Sequence of chain 1.I:
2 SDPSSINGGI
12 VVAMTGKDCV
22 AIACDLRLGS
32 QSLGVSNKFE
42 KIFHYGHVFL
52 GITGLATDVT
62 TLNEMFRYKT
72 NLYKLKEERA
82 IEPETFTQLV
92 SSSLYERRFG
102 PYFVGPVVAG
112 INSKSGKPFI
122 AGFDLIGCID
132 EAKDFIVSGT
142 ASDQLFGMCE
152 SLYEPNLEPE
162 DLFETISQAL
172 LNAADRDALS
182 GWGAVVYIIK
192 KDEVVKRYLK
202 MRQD

Sequence of chain 1.H:
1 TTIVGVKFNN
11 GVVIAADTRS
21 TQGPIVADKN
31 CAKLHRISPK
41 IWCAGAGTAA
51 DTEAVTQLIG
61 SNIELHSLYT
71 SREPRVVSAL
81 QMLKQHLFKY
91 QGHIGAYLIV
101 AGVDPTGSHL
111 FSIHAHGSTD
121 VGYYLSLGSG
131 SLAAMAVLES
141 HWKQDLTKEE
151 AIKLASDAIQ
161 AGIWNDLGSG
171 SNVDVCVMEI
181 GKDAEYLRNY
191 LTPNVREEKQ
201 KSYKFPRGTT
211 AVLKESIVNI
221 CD

Sequence of chain 1.Z:
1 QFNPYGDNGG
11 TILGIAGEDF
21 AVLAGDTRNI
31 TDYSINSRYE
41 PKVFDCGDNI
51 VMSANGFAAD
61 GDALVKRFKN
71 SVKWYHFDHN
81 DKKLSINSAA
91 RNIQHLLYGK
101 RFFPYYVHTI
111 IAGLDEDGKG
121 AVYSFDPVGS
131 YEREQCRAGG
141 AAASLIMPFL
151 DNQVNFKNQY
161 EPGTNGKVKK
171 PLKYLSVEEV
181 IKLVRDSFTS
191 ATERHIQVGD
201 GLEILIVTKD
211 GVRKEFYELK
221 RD

The protein below binds the small molecule below.
Small molecule (SMILES): CC(=O)N[C@@H](CC(C)C)C(=O)N[C@@H](CC(C)C)C(=O)N[C@@H](CC(C)C)[C@@H](O)[C@H](C)CO

Binding-site contacts:
Ligand atom CD2 contacts residue GLN22 of chain 1.H at 3.4 Å.
Ligand atom N contacts residue THR1 of chain 1.H at 3.6 Å.
Ligand atom O contacts residue THR1 of chain 1.H at 2.2 Å (h-bond).
Ligand atom O contacts residue ALA49 of chain 1.H at 3.0 Å (h-bond).
Ligand atom C contacts residue ASP125 of chain 1.I at 3.8 Å.
Ligand atom CD1 contacts residue ALA49 of chain 1.H at 3.5 Å (hydrophobic).
Ligand atom CD2 contacts residue GLY47 of chain 1.H at 3.7 Å.
Ligand atom C3 contacts residue ARG19 of chain 1.H at 3.4 Å.
Ligand atom C2 contacts residue THR1 of chain 1.H at 1.5 Å.
Ligand atom C3 contacts residue GLY168 of chain 1.H at 3.0 Å.
Ligand atom CG contacts residue ASP125 of chain 1.I at 3.5 Å.
Ligand atom C contacts residue THR21 of chain 1.H at 3.7 Å.
Ligand atom N contacts residue THR21 of chain 1.H at 3.0 Å (h-bond).
Ligand atom C1 contacts residue MES1 of chain 1.KA at 3.3 Å.
Ligand atom C3 contacts residue LYS33 of chain 1.H at 3.8 Å.
Ligand atom CA contacts residue GLY47 of chain 1.H at 3.4 Å.
Ligand atom O contacts residue ALA46 of chain 1.H at 3.7 Å.
Ligand atom O contacts residue MES1 of chain 1.KA at 2.8 Å (h-bond).
Ligand atom CD2 contacts residue ALA49 of chain 1.H at 3.8 Å (hydrophobic).
Ligand atom CA contacts residue THR21 of chain 1.H at 3.5 Å.
Ligand atom O contacts residue THR21 of chain 1.H at 3.3 Å (h-bond).
Ligand atom CB contacts residue SER20 of chain 1.H at 3.7 Å.
Ligand atom C3 contacts residue THR1 of chain 1.H at 2.5 Å.
Ligand atom CA contacts residue THR1 of chain 1.H at 2.3 Å.
Ligand atom CB contacts residue GLY47 of chain 1.H at 3.5 Å.
Ligand atom CG contacts residue THR1 of chain 1.H at 3.6 Å.
Ligand atom CH3 contacts residue ASP125 of chain 1.I at 3.4 Å.
Ligand atom C contacts residue THR1 of chain 1.H at 1.4 Å.
Ligand atom N contacts residue ASP125 of chain 1.I at 3.1 Å (salt-bridge).
Ligand atom C contacts residue GLY47 of chain 1.H at 3.6 Å.
Ligand atom O contacts residue SER20 of chain 1.H at 3.4 Å (h-bond).
Ligand atom C1 contacts residue THR1 of chain 1.H at 2.5 Å.
Ligand atom C2 contacts residue GLY168 of chain 1.H at 3.8 Å.
Ligand atom O contacts residue THR48 of chain 1.H at 3.8 Å.
Ligand atom O contacts residue THR1 of chain 1.H at 3.3 Å (h-bond).
Ligand atom CD2 contacts residue SER20 of chain 1.H at 3.3 Å.
Ligand atom CB contacts residue THR1 of chain 1.H at 2.7 Å.
Ligand atom O contacts residue GLY47 of chain 1.H at 3.1 Å (h-bond).
Ligand atom O contacts residue THR21 of chain 1.H at 3.1 Å (h-bond).
Ligand atom N contacts residue GLY47 of chain 1.H at 3.0 Å (h-bond).